Binding-site contacts:
Ligand atom C8 contacts residue ASN23 of chain 3.A at 4.4 Å.
Ligand atom C5 contacts residue ASN23 of chain 3.A at 3.6 Å.
Ligand atom C4 contacts residue ASN23 of chain 3.A at 4.2 Å.
Ligand atom N2 contacts residue ASN23 of chain 3.A at 2.8 Å (h-bond).
Ligand atom O5 contacts residue ASN23 of chain 3.A at 2.4 Å (h-bond).
Ligand atom O7 contacts residue ASN23 of chain 3.A at 2.9 Å (h-bond).
Ligand atom C1 contacts residue ASN23 of chain 3.A at 1.4 Å.
Ligand atom C7 contacts residue ASN23 of chain 3.A at 3.1 Å.
Ligand atom C3 contacts residue ASN23 of chain 3.A at 3.8 Å.
Ligand atom C6 contacts residue THR25 of chain 3.A at 4.1 Å.
Ligand atom C2 contacts residue ASN23 of chain 3.A at 2.5 Å.

Sequence of chain 3.A:
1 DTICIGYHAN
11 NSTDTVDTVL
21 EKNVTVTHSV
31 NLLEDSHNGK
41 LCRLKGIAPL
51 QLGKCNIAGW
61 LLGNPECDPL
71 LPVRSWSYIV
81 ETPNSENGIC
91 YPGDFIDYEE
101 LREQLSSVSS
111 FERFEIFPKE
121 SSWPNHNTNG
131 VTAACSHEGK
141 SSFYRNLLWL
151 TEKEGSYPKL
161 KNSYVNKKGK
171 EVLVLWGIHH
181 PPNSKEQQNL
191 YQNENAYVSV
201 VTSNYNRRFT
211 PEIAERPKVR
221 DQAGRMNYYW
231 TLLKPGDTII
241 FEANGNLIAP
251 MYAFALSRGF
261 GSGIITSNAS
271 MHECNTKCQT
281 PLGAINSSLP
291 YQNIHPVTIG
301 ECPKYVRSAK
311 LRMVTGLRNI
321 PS

This protein binds this small molecule.
Small molecule (SMILES): CC(=O)N[C@@H]1[C@@H](O)[C@H](O)[C@@H](CO)O[C@H]1O